Binding-site contacts:
Ligand atom N2 contacts residue ASN20 of chain 2.A at 3.7 Å.
Ligand atom O contacts residue MET113 of chain 1.A at 3.7 Å.
Ligand atom C13 contacts residue TYR57 of chain 1.A at 3.5 Å (hydrophobic).
Ligand atom C19 contacts residue HIS115 of chain 1.A at 3.5 Å.
Ligand atom N4 contacts residue ALA51 of chain 1.A at 3.5 Å (h-bond).
Ligand atom C15 contacts residue MET50 of chain 1.A at 3.5 Å (hydrophobic).
Ligand atom C contacts residue ALA51 of chain 1.A at 3.3 Å (hydrophobic).
Ligand atom C21 contacts residue DMS1 of chain 1.L at 3.7 Å.
Ligand atom N contacts residue ALA51 of chain 1.A at 3.1 Å (h-bond).
Ligand atom N2 contacts residue MET50 of chain 1.A at 3.0 Å (h-bond).
Ligand atom N1 contacts residue GLN112 of chain 1.A at 3.4 Å (h-bond).
Ligand atom O contacts residue GLU114 of chain 1.A at 3.0 Å (salt-bridge).
Ligand atom CL contacts residue ARG27 of chain 2.A at 3.6 Å.
Ligand atom N5 contacts residue ASP16 of chain 2.A at 3.7 Å.
Ligand atom C5 contacts residue GLN112 of chain 1.A at 3.2 Å.
Ligand atom C9 contacts residue MET50 of chain 1.A at 3.5 Å (hydrophobic).
Ligand atom CL contacts residue LEU24 of chain 2.A at 3.7 Å.
Ligand atom N3 contacts residue TYR57 of chain 1.A at 3.6 Å.
Ligand atom CL contacts residue TYR57 of chain 1.A at 3.7 Å.
Ligand atom N contacts residue CYS52 of chain 1.A at 3.7 Å.
Ligand atom C14 contacts residue ASN20 of chain 2.A at 3.6 Å.
Ligand atom C13 contacts residue ASN20 of chain 2.A at 3.6 Å.
Ligand atom C7 contacts residue GLY54 of chain 1.A at 3.5 Å.
Ligand atom N2 contacts residue TYR57 of chain 1.A at 3.7 Å.
Ligand atom C20 contacts residue ASP16 of chain 2.A at 3.3 Å.
Ligand atom C16 contacts residue ALA51 of chain 1.A at 3.4 Å (hydrophobic).
Ligand atom C15 contacts residue ASN20 of chain 2.A at 3.8 Å.
Ligand atom C4 contacts residue GLN112 of chain 1.A at 3.5 Å.
Ligand atom C6 contacts residue GLY54 of chain 1.A at 3.7 Å.
Ligand atom O contacts residue DMS1 of chain 1.L at 3.5 Å.
Ligand atom O contacts residue GLN112 of chain 1.A at 3.6 Å (h-bond).
Ligand atom C19 contacts residue ASP16 of chain 2.A at 3.2 Å.
Ligand atom N4 contacts residue LEU24 of chain 2.A at 3.7 Å.
Ligand atom C2 contacts residue CYS52 of chain 1.A at 3.6 Å (hydrophobic).
Ligand atom CL contacts residue ARG23 of chain 2.A at 3.5 Å.
Ligand atom C10 contacts residue ASN20 of chain 2.A at 3.8 Å.
Ligand atom N4 contacts residue MET50 of chain 1.A at 3.2 Å (h-bond).
Ligand atom C14 contacts residue TYR57 of chain 1.A at 3.5 Å (hydrophobic).
Ligand atom C15 contacts residue TYR57 of chain 1.A at 3.5 Å (hydrophobic).
Ligand atom C16 contacts residue ASN20 of chain 2.A at 3.6 Å.

Sequence of chain 2.A:
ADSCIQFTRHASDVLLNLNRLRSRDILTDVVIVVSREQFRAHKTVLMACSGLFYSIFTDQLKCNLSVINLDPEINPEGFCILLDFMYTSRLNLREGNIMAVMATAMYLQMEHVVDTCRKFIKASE

The small molecule below binds the protein below.
Small molecule (SMILES): C[C@@H](Nc1cc(=O)n(C)c2ccc(Nc3ccnc(Cl)c3C#N)cc12)c1ncccn1

Sequence of chain 1.A:
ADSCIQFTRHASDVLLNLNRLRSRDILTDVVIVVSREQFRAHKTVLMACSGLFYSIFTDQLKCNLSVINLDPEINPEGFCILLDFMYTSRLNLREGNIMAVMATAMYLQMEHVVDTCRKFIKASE